The small molecule below binds the protein below.
Small molecule (SMILES): O=C(O)CCC(=O)C(=O)O

Sequence of chain 3.A:
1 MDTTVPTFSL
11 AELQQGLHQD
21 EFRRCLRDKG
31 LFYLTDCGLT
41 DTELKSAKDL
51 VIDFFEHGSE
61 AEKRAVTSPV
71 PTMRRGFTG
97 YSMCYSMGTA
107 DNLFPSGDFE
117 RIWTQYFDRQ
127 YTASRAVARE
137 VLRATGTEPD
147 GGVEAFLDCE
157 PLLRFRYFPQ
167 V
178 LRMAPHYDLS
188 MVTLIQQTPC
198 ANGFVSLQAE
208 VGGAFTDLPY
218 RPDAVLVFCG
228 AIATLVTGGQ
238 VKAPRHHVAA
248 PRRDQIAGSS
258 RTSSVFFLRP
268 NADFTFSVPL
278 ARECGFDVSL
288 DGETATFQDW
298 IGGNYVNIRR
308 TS

Binding-site contacts:
Ligand atom O4 contacts residue PNN1 of chain 3.C at 1.2 Å (h-bond).
Ligand atom C5 contacts residue ARG258 of chain 3.A at 3.7 Å.
Ligand atom O1 contacts residue ILE305 of chain 3.A at 3.7 Å.
Ligand atom C3 contacts residue VAL262 of chain 3.A at 3.9 Å (hydrophobic).
Ligand atom C2 contacts residue PNN1 of chain 3.C at 0.7 Å.
Ligand atom O3 contacts residue SER260 of chain 3.A at 3.8 Å.
Ligand atom C5 contacts residue PNN1 of chain 3.C at 1.4 Å.
Ligand atom C2 contacts residue FE21 of chain 3.B at 3.0 Å.
Ligand atom O4 contacts residue SER260 of chain 3.A at 2.9 Å (h-bond).
Ligand atom O2 contacts residue ARG162 of chain 3.A at 4.0 Å.
Ligand atom C3 contacts residue MET180 of chain 3.A at 3.6 Å (hydrophobic).
Ligand atom O3 contacts residue LEU204 of chain 3.A at 3.7 Å.
Ligand atom C4 contacts residue VAL245 of chain 3.A at 4.0 Å (hydrophobic).
Ligand atom O3 contacts residue ARG258 of chain 3.A at 2.9 Å (salt-bridge).
Ligand atom O4 contacts residue ARG258 of chain 3.A at 3.1 Å (salt-bridge).
Ligand atom O5 contacts residue HIS183 of chain 3.A at 3.4 Å (h-bond).
Ligand atom C5 contacts residue VAL245 of chain 3.A at 3.9 Å (hydrophobic).
Ligand atom O2 contacts residue VAL262 of chain 3.A at 4.0 Å.
Ligand atom C1 contacts residue PNN1 of chain 3.C at 1.1 Å.
Ligand atom O1 contacts residue ASP185 of chain 3.A at 3.5 Å (salt-bridge).
Ligand atom C4 contacts residue ILE192 of chain 3.A at 4.0 Å (hydrophobic).
Ligand atom O4 contacts residue PHE164 of chain 3.A at 3.8 Å.
Ligand atom O3 contacts residue PNN1 of chain 3.C at 2.0 Å (h-bond).
Ligand atom C2 contacts residue MET180 of chain 3.A at 3.5 Å (hydrophobic).
Ligand atom O1 contacts residue HIS183 of chain 3.A at 3.3 Å (h-bond).
Ligand atom C4 contacts residue LEU204 of chain 3.A at 3.9 Å (hydrophobic).
Ligand atom C4 contacts residue PNN1 of chain 3.C at 0.6 Å.
Ligand atom O5 contacts residue PNN1 of chain 3.C at 0.7 Å.
Ligand atom C1 contacts residue FE21 of chain 3.B at 3.1 Å.
Ligand atom O2 contacts residue PNN1 of chain 3.C at 1.4 Å.
Ligand atom C5 contacts residue SER260 of chain 3.A at 3.7 Å.
Ligand atom O5 contacts residue MET180 of chain 3.A at 3.9 Å.
Ligand atom C1 contacts residue MET180 of chain 3.A at 4.0 Å (hydrophobic).
Ligand atom O2 contacts residue PHE264 of chain 3.A at 3.9 Å.
Ligand atom O1 contacts residue PHE264 of chain 3.A at 3.6 Å.
Ligand atom O1 contacts residue PNN1 of chain 3.C at 0.4 Å (h-bond).
Ligand atom O5 contacts residue FE21 of chain 3.B at 2.2 Å.
Ligand atom C3 contacts residue PNN1 of chain 3.C at 0.8 Å.
Ligand atom O5 contacts residue HIS243 of chain 3.A at 3.1 Å (h-bond).
Ligand atom O1 contacts residue FE21 of chain 3.B at 2.3 Å.